Sequence of chain 1.A:
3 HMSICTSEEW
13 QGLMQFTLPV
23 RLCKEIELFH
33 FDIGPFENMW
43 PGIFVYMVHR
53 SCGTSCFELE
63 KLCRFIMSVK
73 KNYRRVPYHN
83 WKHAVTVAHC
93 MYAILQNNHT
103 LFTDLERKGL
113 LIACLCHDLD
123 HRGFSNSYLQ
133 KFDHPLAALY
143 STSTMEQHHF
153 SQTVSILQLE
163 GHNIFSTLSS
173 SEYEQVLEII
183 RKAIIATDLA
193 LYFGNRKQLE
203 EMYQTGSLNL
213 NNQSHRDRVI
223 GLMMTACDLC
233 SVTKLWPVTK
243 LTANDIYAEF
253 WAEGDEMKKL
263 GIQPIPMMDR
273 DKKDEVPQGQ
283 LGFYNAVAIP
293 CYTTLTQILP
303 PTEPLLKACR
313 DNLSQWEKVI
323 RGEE

A small-molecule ligand and the protein it binds are described below.
Small molecule (SMILES): Cc1cc(C)n2nc(CC(=O)N3c4nc5ccccc5n4C[C@@H]3C)nc2n1

Binding-site contacts:
Ligand atom C9 contacts residue TYR249 of chain 1.A at 3.3 Å (hydrophobic).
Ligand atom C13 contacts residue GLY281 of chain 1.A at 3.8 Å.
Ligand atom C15 contacts residue TYR249 of chain 1.A at 3.4 Å (hydrophobic).
Ligand atom C11 contacts residue GLU277 of chain 1.A at 3.8 Å.
Ligand atom N4 contacts residue MET269 of chain 1.A at 3.7 Å.
Ligand atom N18 contacts residue GLN282 of chain 1.A at 3.4 Å (h-bond).
Ligand atom N18 contacts residue PHE285 of chain 1.A at 3.5 Å.
Ligand atom C23 contacts residue PHE285 of chain 1.A at 3.3 Å (hydrophobic).
Ligand atom C16 contacts residue PHE285 of chain 1.A at 3.7 Å (hydrophobic).
Ligand atom N17 contacts residue MET269 of chain 1.A at 3.6 Å.
Ligand atom C27 contacts residue GLY281 of chain 1.A at 3.6 Å.
Ligand atom N17 contacts residue PHE285 of chain 1.A at 3.6 Å.
Ligand atom C11 contacts residue PRO268 of chain 1.A at 3.5 Å (hydrophobic).
Ligand atom C5 contacts residue MET269 of chain 1.A at 3.8 Å (hydrophobic).
Ligand atom C8 contacts residue TYR249 of chain 1.A at 3.2 Å (hydrophobic).
Ligand atom N3 contacts residue GLY281 of chain 1.A at 3.5 Å (h-bond).
Ligand atom C12 contacts residue PRO268 of chain 1.A at 3.7 Å (hydrophobic).
Ligand atom C19 contacts residue PHE285 of chain 1.A at 3.6 Å (hydrophobic).
Ligand atom N24 contacts residue PHE285 of chain 1.A at 3.3 Å.
Ligand atom N20 contacts residue PHE285 of chain 1.A at 3.4 Å.
Ligand atom C9 contacts residue VAL278 of chain 1.A at 3.7 Å (hydrophobic).
Ligand atom C22 contacts residue PHE285 of chain 1.A at 3.5 Å (hydrophobic).
Ligand atom C21 contacts residue PHE285 of chain 1.A at 3.4 Å (hydrophobic).
Ligand atom C5 contacts residue GLY281 of chain 1.A at 3.4 Å.
Ligand atom C8 contacts residue GLY281 of chain 1.A at 3.7 Å.
Ligand atom C12 contacts residue MET269 of chain 1.A at 3.2 Å (hydrophobic).
Ligand atom C10 contacts residue LYS274 of chain 1.A at 3.9 Å.
Ligand atom O14 contacts residue PHE285 of chain 1.A at 3.5 Å.
Ligand atom O14 contacts residue MET269 of chain 1.A at 3.6 Å.
Ligand atom C7 contacts residue MET269 of chain 1.A at 3.5 Å (hydrophobic).
Ligand atom C11 contacts residue MET269 of chain 1.A at 3.4 Å (hydrophobic).
Ligand atom C26 contacts residue PHE285 of chain 1.A at 3.8 Å (hydrophobic).
Ligand atom C13 contacts residue MET269 of chain 1.A at 3.4 Å (hydrophobic).
Ligand atom N6 contacts residue GLY281 of chain 1.A at 3.3 Å.
Ligand atom N6 contacts residue TYR249 of chain 1.A at 2.6 Å (h-bond).
Ligand atom C5 contacts residue TYR249 of chain 1.A at 3.8 Å (hydrophobic).
Ligand atom N3 contacts residue MET269 of chain 1.A at 3.7 Å.
Ligand atom C15 contacts residue GLY281 of chain 1.A at 3.8 Å.
Ligand atom N4 contacts residue GLY281 of chain 1.A at 3.8 Å.
Ligand atom C15 contacts residue MET269 of chain 1.A at 3.8 Å (hydrophobic).